A small-molecule ligand and the protein it binds are described below.
Small molecule (SMILES): O=C(Nc1nc2ccccc2s1)c1cccc2c1CN(c1nc(C(=O)O)c(CCCOc3ccc(-n4ncc5cncnc54)cc3)s1)CC2

Sequence of chain 1.C:
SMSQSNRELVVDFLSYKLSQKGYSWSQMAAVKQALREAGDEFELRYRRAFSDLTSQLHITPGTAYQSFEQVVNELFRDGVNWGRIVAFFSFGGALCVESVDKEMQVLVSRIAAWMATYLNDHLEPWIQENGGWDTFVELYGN

Binding-site contacts:
Ligand atom C35 contacts residue TYR144 of chain 1.C at 3.5 Å (hydrophobic).
Ligand atom C31 contacts residue TYR144 of chain 1.C at 3.7 Å (hydrophobic).
Ligand atom N4 contacts residue ARG88 of chain 1.C at 3.1 Å (salt-bridge).
Ligand atom C18 contacts residue ARG88 of chain 1.C at 3.5 Å.
Ligand atom S2 contacts residue PHE54 of chain 1.C at 3.6 Å.
Ligand atom N2 contacts residue SER55 of chain 1.C at 2.9 Å (h-bond).
Ligand atom C27 contacts residue ALA42 of chain 1.C at 3.6 Å (hydrophobic).
Ligand atom N5 contacts residue GLU45 of chain 1.C at 3.5 Å.
Ligand atom O2 contacts residue ASN85 of chain 1.C at 3.1 Å (h-bond).
Ligand atom C28 contacts residue TYR144 of chain 1.C at 3.6 Å (hydrophobic).
Ligand atom C29 contacts residue TYR50 of chain 1.C at 3.6 Å (hydrophobic).
Ligand atom O4 contacts residue PHE46 of chain 1.C at 3.7 Å.
Ligand atom C4 contacts residue ALA98 of chain 1.C at 3.7 Å (hydrophobic).
Ligand atom C19 contacts residue ARG88 of chain 1.C at 3.6 Å.
Ligand atom N1 contacts residue LEU57 of chain 1.C at 3.1 Å (h-bond).
Ligand atom C16 contacts residue LEU79 of chain 1.C at 3.5 Å (hydrophobic).
Ligand atom C18 contacts residue PHE54 of chain 1.C at 3.5 Å (hydrophobic).
Ligand atom N6 contacts residue GLU45 of chain 1.C at 3.2 Å.
Ligand atom C22 contacts residue GLY87 of chain 1.C at 3.6 Å.
Ligand atom C7 contacts residue SER55 of chain 1.C at 3.4 Å.
Ligand atom C9 contacts residue LEU79 of chain 1.C at 3.5 Å (hydrophobic).
Ligand atom C3 contacts residue ARG51 of chain 1.C at 3.3 Å.
Ligand atom C15 contacts residue PHE54 of chain 1.C at 3.5 Å (hydrophobic).
Ligand atom N3 contacts residue PHE54 of chain 1.C at 3.6 Å.
Ligand atom C4 contacts residue ARG51 of chain 1.C at 3.5 Å.
Ligand atom N1 contacts residue SER55 of chain 1.C at 3.1 Å (h-bond).
Ligand atom O2 contacts residue ARG88 of chain 1.C at 3.1 Å (salt-bridge).
Ligand atom C2 contacts residue PHE95 of chain 1.C at 3.5 Å (hydrophobic).
Ligand atom N6 contacts residue ALA42 of chain 1.C at 3.3 Å.
Ligand atom C3 contacts residue ALA98 of chain 1.C at 3.6 Å (hydrophobic).
Ligand atom N2 contacts residue LEU57 of chain 1.C at 3.5 Å.
Ligand atom N5 contacts residue TYR144 of chain 1.C at 3.5 Å.
Ligand atom C8 contacts residue LEU79 of chain 1.C at 3.3 Å (hydrophobic).
Ligand atom S1 contacts residue PHE46 of chain 1.C at 3.6 Å.
Ligand atom C5 contacts residue ASP56 of chain 1.C at 3.3 Å.
Ligand atom C4 contacts residue THR58 of chain 1.C at 3.5 Å.
Ligand atom C33 contacts residue TYR144 of chain 1.C at 3.4 Å (hydrophobic).
Ligand atom C30 contacts residue TYR50 of chain 1.C at 3.4 Å (hydrophobic).
Ligand atom O1 contacts residue LEU79 of chain 1.C at 3.0 Å.
Ligand atom C10 contacts residue SER55 of chain 1.C at 3.5 Å.